Binding-site contacts:
Ligand atom C07 contacts residue ASP170 of chain 1.C at 3.0 Å.
Ligand atom N01 contacts residue ASP170 of chain 1.C at 3.5 Å (salt-bridge).
Ligand atom C21 contacts residue ALA56 of chain 1.C at 3.7 Å (hydrophobic).
Ligand atom N01 contacts residue LEU159 of chain 1.C at 3.7 Å.
Ligand atom C21 contacts residue GLU106 of chain 1.C at 3.9 Å.
Ligand atom C09 contacts residue VAL39 of chain 1.C at 3.5 Å (hydrophobic).
Ligand atom C02 contacts residue ASP170 of chain 1.C at 3.8 Å.
Ligand atom C18 contacts residue ALA56 of chain 1.C at 3.6 Å (hydrophobic).
Ligand atom C08 contacts residue GLY34 of chain 1.C at 3.4 Å.
Ligand atom C18 contacts residue LEU159 of chain 1.C at 3.6 Å (hydrophobic).
Ligand atom N11 contacts residue LEU31 of chain 1.C at 3.2 Å (h-bond).
Ligand atom C07 contacts residue GLY34 of chain 1.C at 3.4 Å.
Ligand atom N01 contacts residue ASN157 of chain 1.C at 3.8 Å.
Ligand atom C09 contacts residue GLY32 of chain 1.C at 3.6 Å.
Ligand atom C19 contacts residue LEU159 of chain 1.C at 3.3 Å (hydrophobic).
Ligand atom C18 contacts residue GLU106 of chain 1.C at 3.7 Å.
Ligand atom C21 contacts residue MET105 of chain 1.C at 3.6 Å (hydrophobic).
Ligand atom N15 contacts residue LEU31 of chain 1.C at 3.6 Å.
Ligand atom N22 contacts residue ALA56 of chain 1.C at 3.2 Å.
Ligand atom C02 contacts residue ARG156 of chain 1.C at 3.7 Å.
Ligand atom N17 contacts residue LEU108 of chain 1.C at 3.1 Å (h-bond).
Ligand atom C16 contacts residue TYR107 of chain 1.C at 3.9 Å (hydrophobic).
Ligand atom N11 contacts residue GLY32 of chain 1.C at 3.4 Å.
Ligand atom N22 contacts residue GLU106 of chain 1.C at 2.9 Å (salt-bridge).
Ligand atom C16 contacts residue LEU108 of chain 1.C at 3.4 Å (hydrophobic).
Ligand atom C12 contacts residue LEU31 of chain 1.C at 3.3 Å (hydrophobic).
Ligand atom C21 contacts residue LEU159 of chain 1.C at 3.9 Å (hydrophobic).
Ligand atom C20 contacts residue LEU159 of chain 1.C at 3.5 Å (hydrophobic).
Ligand atom C08 contacts residue VAL39 of chain 1.C at 3.7 Å (hydrophobic).
Ligand atom C03 contacts residue ASN157 of chain 1.C at 3.5 Å.
Ligand atom C16 contacts residue LEU31 of chain 1.C at 3.7 Å (hydrophobic).
Ligand atom C06 contacts residue ASP170 of chain 1.C at 3.4 Å.
Ligand atom C14 contacts residue LEU159 of chain 1.C at 3.7 Å (hydrophobic).
Ligand atom N17 contacts residue TYR107 of chain 1.C at 3.9 Å.
Ligand atom C13 contacts residue LEU159 of chain 1.C at 3.7 Å (hydrophobic).
Ligand atom C08 contacts residue ASP170 of chain 1.C at 3.9 Å.
Ligand atom C23 contacts residue LEU159 of chain 1.C at 3.7 Å (hydrophobic).
Ligand atom C03 contacts residue ARG156 of chain 1.C at 3.2 Å.
Ligand atom C02 contacts residue ASN157 of chain 1.C at 3.8 Å.
Ligand atom N01 contacts residue GLY169 of chain 1.C at 3.2 Å.

The protein below binds the small molecule below.
Small molecule (SMILES): N#CC[C@@H](C1CCCC1)n1cc(-c2ncnc3[nH]ccc23)cn1

Sequence of chain 1.C:
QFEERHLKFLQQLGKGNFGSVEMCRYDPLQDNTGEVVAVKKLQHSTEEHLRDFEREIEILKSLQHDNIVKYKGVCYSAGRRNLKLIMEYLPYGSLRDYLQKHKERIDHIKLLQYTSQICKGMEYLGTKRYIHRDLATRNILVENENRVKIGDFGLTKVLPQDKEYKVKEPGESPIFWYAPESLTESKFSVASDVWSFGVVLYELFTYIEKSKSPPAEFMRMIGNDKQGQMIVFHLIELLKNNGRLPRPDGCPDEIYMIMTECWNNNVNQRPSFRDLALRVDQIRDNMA